The protein below binds the small molecule below.
Small molecule (SMILES): CC(=O)N[C@@H]1[C@@H](O)[C@H](O)[C@@H](CO)O[C@H]1O

Binding-site contacts:
Ligand atom C2 contacts residue ASN59 of chain 1.A at 2.4 Å.
Ligand atom C3 contacts residue SER61 of chain 1.A at 4.4 Å.
Ligand atom C4 contacts residue ASN59 of chain 1.A at 4.2 Å.
Ligand atom O5 contacts residue ASN59 of chain 1.A at 2.4 Å (h-bond).
Ligand atom C1 contacts residue SER61 of chain 1.A at 3.3 Å.
Ligand atom C3 contacts residue ASN59 of chain 1.A at 3.8 Å.
Ligand atom C5 contacts residue THR62 of chain 1.A at 4.4 Å.
Ligand atom O5 contacts residue SER61 of chain 1.A at 3.5 Å (h-bond).
Ligand atom C1 contacts residue ASN59 of chain 1.A at 1.4 Å.
Ligand atom C5 contacts residue ASN59 of chain 1.A at 3.7 Å.
Ligand atom C6 contacts residue THR62 of chain 1.A at 4.0 Å.
Ligand atom C2 contacts residue SER61 of chain 1.A at 4.3 Å.
Ligand atom C7 contacts residue ASN59 of chain 1.A at 4.0 Å.
Ligand atom C5 contacts residue SER61 of chain 1.A at 3.5 Å.
Ligand atom N2 contacts residue ASN59 of chain 1.A at 2.8 Å (h-bond).
Ligand atom O7 contacts residue ASN59 of chain 1.A at 4.3 Å.
Ligand atom C6 contacts residue SER61 of chain 1.A at 4.4 Å.

Sequence of chain 1.A:
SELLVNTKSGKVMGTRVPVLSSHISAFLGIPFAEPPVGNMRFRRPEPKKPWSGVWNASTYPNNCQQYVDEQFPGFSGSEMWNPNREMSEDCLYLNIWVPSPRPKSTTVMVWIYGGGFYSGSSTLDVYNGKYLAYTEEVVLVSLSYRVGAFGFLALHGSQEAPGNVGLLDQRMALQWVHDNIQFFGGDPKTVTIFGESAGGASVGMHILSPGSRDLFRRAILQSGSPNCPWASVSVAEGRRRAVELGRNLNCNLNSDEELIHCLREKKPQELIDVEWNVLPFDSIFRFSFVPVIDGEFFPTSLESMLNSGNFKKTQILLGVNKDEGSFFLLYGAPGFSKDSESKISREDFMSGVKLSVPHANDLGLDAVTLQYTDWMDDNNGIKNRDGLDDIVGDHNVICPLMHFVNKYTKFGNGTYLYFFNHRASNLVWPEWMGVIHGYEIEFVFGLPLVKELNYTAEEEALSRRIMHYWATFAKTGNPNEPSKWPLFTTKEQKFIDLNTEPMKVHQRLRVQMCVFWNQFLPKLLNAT